This small molecule binds to this protein.
Small molecule (SMILES): O=P(O)(O)OC[C@H](O)[C@H](O)[C@H](O)COP(=O)(O)OC[C@H](O)[C@H](O)[C@H](O)COP(=O)(O)OC[C@@H](O)[C@@H](O)[C@@H](O)CO

Sequence of chain 1.I:
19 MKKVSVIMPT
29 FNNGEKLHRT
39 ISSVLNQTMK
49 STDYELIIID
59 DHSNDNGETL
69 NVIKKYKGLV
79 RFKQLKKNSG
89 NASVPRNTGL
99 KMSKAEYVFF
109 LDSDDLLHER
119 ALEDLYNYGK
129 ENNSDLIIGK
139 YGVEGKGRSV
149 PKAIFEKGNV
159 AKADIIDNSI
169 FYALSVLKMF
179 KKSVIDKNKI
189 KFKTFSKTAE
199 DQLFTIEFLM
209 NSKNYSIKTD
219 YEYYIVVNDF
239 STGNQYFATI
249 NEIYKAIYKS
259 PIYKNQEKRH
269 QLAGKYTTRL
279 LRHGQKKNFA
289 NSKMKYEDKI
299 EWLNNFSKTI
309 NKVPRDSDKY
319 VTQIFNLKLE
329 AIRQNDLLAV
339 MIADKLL

Binding-site contacts:
Ligand atom OAL contacts residue ALA151 of chain 1.I at 3.8 Å.
Ligand atom CAU contacts residue TYR170 of chain 1.I at 4.0 Å (hydrophobic).
Ligand atom OAB contacts residue PRO149 of chain 1.I at 3.9 Å.
Ligand atom OAH contacts residue HIS281 of chain 1.I at 3.0 Å (h-bond).
Ligand atom OAM contacts residue SER147 of chain 1.I at 4.0 Å.
Ligand atom CAW contacts residue HIS281 of chain 1.I at 3.9 Å.
Ligand atom PBN contacts residue LYS150 of chain 1.I at 3.7 Å.
Ligand atom OAX contacts residue ARG280 of chain 1.I at 4.0 Å.
Ligand atom OAH contacts residue TYR170 of chain 1.I at 3.7 Å.
Ligand atom OAD contacts residue GLN283 of chain 1.I at 3.9 Å.
Ligand atom OAO contacts residue THR320 of chain 1.I at 3.8 Å.
Ligand atom OAK contacts residue ASP199 of chain 1.I at 3.7 Å.
Ligand atom OAO contacts residue TYR170 of chain 1.I at 3.6 Å (h-bond).
Ligand atom OAP contacts residue TYR170 of chain 1.I at 3.7 Å.
Ligand atom OAL contacts residue SER167 of chain 1.I at 4.0 Å.
Ligand atom OAK contacts residue GLN200 of chain 1.I at 3.6 Å.
Ligand atom OAX contacts residue TYR170 of chain 1.I at 3.5 Å (h-bond).
Ligand atom OAN contacts residue THR276 of chain 1.I at 3.8 Å.
Ligand atom CAS contacts residue ARG280 of chain 1.I at 3.2 Å.
Ligand atom CAU contacts residue ALA151 of chain 1.I at 3.9 Å (hydrophobic).
Ligand atom OBB contacts residue PRO149 of chain 1.I at 3.5 Å.
Ligand atom OAQ contacts residue LYS150 of chain 1.I at 3.4 Å (salt-bridge).
Ligand atom CBJ contacts residue TYR170 of chain 1.I at 4.0 Å (hydrophobic).
Ligand atom OAJ contacts residue TYR170 of chain 1.I at 2.7 Å (h-bond).
Ligand atom OAB contacts residue ALA171 of chain 1.I at 3.8 Å.
Ligand atom OAP contacts residue ALA171 of chain 1.I at 3.6 Å.
Ligand atom PBL contacts residue ARG280 of chain 1.I at 4.0 Å.
Ligand atom CAV contacts residue TYR170 of chain 1.I at 3.7 Å (hydrophobic).
Ligand atom OAQ contacts residue ALA151 of chain 1.I at 3.2 Å (h-bond).
Ligand atom OAN contacts residue ARG280 of chain 1.I at 2.5 Å (salt-bridge).
Ligand atom OAC contacts residue ALA151 of chain 1.I at 3.8 Å.
Ligand atom PBM contacts residue LEU172 of chain 1.I at 3.8 Å.
Ligand atom OAY contacts residue SER173 of chain 1.I at 3.9 Å.
Ligand atom OAN contacts residue THR320 of chain 1.I at 3.1 Å (h-bond).
Ligand atom CAS contacts residue TYR170 of chain 1.I at 3.8 Å (hydrophobic).
Ligand atom OAC contacts residue LYS150 of chain 1.I at 3.3 Å (salt-bridge).
Ligand atom OAQ contacts residue PRO149 of chain 1.I at 3.9 Å.
Ligand atom OAB contacts residue SER173 of chain 1.I at 3.6 Å.
Ligand atom OAB contacts residue LEU172 of chain 1.I at 3.6 Å.
Ligand atom OAP contacts residue LEU172 of chain 1.I at 2.9 Å (h-bond).